Sequence of chain 1.C:
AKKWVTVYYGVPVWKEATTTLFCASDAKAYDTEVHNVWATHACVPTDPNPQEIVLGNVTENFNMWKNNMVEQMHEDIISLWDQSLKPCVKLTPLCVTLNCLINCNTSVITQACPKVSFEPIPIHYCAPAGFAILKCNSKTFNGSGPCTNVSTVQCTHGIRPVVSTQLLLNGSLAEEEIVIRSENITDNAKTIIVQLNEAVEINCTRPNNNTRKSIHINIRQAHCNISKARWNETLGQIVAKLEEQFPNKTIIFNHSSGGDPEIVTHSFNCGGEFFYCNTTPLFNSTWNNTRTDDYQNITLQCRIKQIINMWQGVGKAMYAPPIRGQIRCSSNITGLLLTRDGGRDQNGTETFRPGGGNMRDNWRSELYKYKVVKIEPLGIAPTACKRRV

The protein below binds the small molecule below.
Small molecule (SMILES): CC(=O)N[C@@H]1[C@@H](O)[C@H](O)[C@@H](CO)O[C@H]1O

Binding-site contacts:
Ligand atom C2 contacts residue ASN410 of chain 1.C at 2.5 Å.
Ligand atom O5 contacts residue ASN410 of chain 1.C at 2.4 Å (h-bond).
Ligand atom C3 contacts residue ASN410 of chain 1.C at 3.8 Å.
Ligand atom C5 contacts residue ASN411 of chain 1.C at 4.3 Å.
Ligand atom O5 contacts residue ASN411 of chain 1.C at 3.5 Å (h-bond).
Ligand atom C1 contacts residue ASN411 of chain 1.C at 4.3 Å.
Ligand atom N2 contacts residue ASN410 of chain 1.C at 2.9 Å (h-bond).
Ligand atom C5 contacts residue ASN410 of chain 1.C at 3.7 Å.
Ligand atom C6 contacts residue ASN411 of chain 1.C at 3.5 Å.
Ligand atom O7 contacts residue ASN410 of chain 1.C at 4.3 Å.
Ligand atom C7 contacts residue ASN410 of chain 1.C at 3.9 Å.
Ligand atom C1 contacts residue ASN410 of chain 1.C at 1.4 Å.
Ligand atom O6 contacts residue ASN411 of chain 1.C at 2.4 Å (h-bond).
Ligand atom C4 contacts residue ASN410 of chain 1.C at 4.2 Å.